The small molecule below binds the protein below.
Small molecule (SMILES): O=P(O)(O)OC[C@H]1O[C@@](CO)(OP(=O)(O)O)[C@@H](O)[C@@H]1O

Binding-site contacts:
Ligand atom C4 contacts residue LEU400 of chain 1.V at 3.1 Å (hydrophobic).
Ligand atom C3 contacts residue ALA482 of chain 1.V at 3.5 Å (hydrophobic).
Ligand atom C6 contacts residue SER401 of chain 1.V at 3.7 Å.
Ligand atom P2 contacts residue SER406 of chain 1.V at 3.6 Å.
Ligand atom O4P contacts residue ASN402 of chain 1.V at 3.8 Å.
Ligand atom O1 contacts residue GLY488 of chain 1.V at 3.6 Å (h-bond).
Ligand atom O3P contacts residue LYS454 of chain 1.V at 3.6 Å (salt-bridge).
Ligand atom O4P contacts residue SER406 of chain 1.V at 2.7 Å (h-bond).
Ligand atom O5P contacts residue THR403 of chain 1.V at 2.7 Å (h-bond).
Ligand atom O2 contacts residue ASN402 of chain 1.V at 3.7 Å.
Ligand atom C6 contacts residue SER406 of chain 1.V at 3.7 Å.
Ligand atom O4P contacts residue ARG405 of chain 1.V at 3.8 Å.
Ligand atom O3 contacts residue LEU400 of chain 1.V at 3.6 Å.
Ligand atom O6 contacts residue SER406 of chain 1.V at 3.6 Å.
Ligand atom O1P contacts residue LYS454 of chain 1.V at 2.1 Å (salt-bridge).
Ligand atom O3P contacts residue ARG457 of chain 1.V at 3.9 Å.
Ligand atom O5P contacts residue ASN402 of chain 1.V at 2.5 Å (h-bond).
Ligand atom O1P contacts residue ARG457 of chain 1.V at 2.2 Å (salt-bridge).
Ligand atom O3 contacts residue LYS454 of chain 1.V at 3.0 Å (salt-bridge).
Ligand atom O4P contacts residue SER401 of chain 1.V at 2.3 Å (h-bond).
Ligand atom O4P contacts residue THR403 of chain 1.V at 3.9 Å.
Ligand atom O6P contacts residue THR403 of chain 1.V at 3.0 Å (h-bond).
Ligand atom O4 contacts residue LEU400 of chain 1.V at 2.6 Å (h-bond).
Ligand atom P2 contacts residue SER401 of chain 1.V at 3.4 Å.
Ligand atom P2 contacts residue ASN402 of chain 1.V at 3.6 Å.
Ligand atom O3 contacts residue ALA482 of chain 1.V at 3.5 Å (h-bond).
Ligand atom P1 contacts residue LYS454 of chain 1.V at 3.3 Å.
Ligand atom C1 contacts residue LYS454 of chain 1.V at 3.8 Å.
Ligand atom C6 contacts residue LEU400 of chain 1.V at 3.1 Å (hydrophobic).
Ligand atom O5P contacts residue SER401 of chain 1.V at 3.4 Å (h-bond).
Ligand atom C1 contacts residue ALA482 of chain 1.V at 3.6 Å (hydrophobic).
Ligand atom P1 contacts residue ARG457 of chain 1.V at 3.0 Å.
Ligand atom O4 contacts residue HIS481 of chain 1.V at 3.3 Å.
Ligand atom O6P contacts residue ARG405 of chain 1.V at 2.8 Å (salt-bridge).
Ligand atom O2P contacts residue ARG457 of chain 1.V at 2.3 Å (salt-bridge).
Ligand atom O3 contacts residue HIS481 of chain 1.V at 3.4 Å.
Ligand atom C5 contacts residue LEU400 of chain 1.V at 3.5 Å (hydrophobic).
Ligand atom P2 contacts residue THR403 of chain 1.V at 3.7 Å.
Ligand atom O2P contacts residue ASN402 of chain 1.V at 3.2 Å (h-bond).
Ligand atom O4 contacts residue ALA490 of chain 1.V at 3.8 Å.

Sequence of chain 1.V:
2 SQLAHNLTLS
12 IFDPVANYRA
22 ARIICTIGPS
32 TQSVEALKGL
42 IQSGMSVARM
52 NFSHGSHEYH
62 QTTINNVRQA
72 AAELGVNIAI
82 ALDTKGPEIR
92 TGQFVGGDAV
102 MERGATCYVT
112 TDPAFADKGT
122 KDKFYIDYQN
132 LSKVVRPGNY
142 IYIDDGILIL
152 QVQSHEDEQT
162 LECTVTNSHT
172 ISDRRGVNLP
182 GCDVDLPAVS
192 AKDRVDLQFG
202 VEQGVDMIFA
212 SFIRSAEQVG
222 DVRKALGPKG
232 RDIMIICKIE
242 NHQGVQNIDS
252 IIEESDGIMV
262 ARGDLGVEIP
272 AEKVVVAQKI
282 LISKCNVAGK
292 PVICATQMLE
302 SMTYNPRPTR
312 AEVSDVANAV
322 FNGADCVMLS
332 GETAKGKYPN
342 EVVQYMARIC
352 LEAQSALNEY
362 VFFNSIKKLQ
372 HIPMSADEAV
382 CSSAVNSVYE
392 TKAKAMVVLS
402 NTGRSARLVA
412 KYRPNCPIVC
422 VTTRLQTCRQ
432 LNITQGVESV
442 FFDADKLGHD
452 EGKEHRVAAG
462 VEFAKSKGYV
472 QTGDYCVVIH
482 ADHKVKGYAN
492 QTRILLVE